Sequence of chain 1.B:
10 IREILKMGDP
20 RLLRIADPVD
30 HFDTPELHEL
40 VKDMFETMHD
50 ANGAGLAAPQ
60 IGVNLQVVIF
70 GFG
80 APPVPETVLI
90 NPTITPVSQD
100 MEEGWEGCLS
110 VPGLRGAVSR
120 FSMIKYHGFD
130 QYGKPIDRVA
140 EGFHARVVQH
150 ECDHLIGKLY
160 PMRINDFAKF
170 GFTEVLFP

The small molecule below binds the protein below.
Small molecule (SMILES): CCCCC[C@H](CC(=O)NO)C(=O)N[C@H](C(=O)N1CCC[C@H]1CO)C(C)C

Binding-site contacts:
Ligand atom C3 contacts residue FE21 of chain 1.H at 3.0 Å.
Ligand atom C3 contacts residue GLN59 of chain 1.B at 3.9 Å.
Ligand atom C18 contacts residue ARG114 of chain 1.B at 3.4 Å.
Ligand atom N1 contacts residue GLN59 of chain 1.B at 3.9 Å.
Ligand atom C11 contacts residue PHE142 of chain 1.B at 3.5 Å (hydrophobic).
Ligand atom N1 contacts residue HIS149 of chain 1.B at 3.6 Å.
Ligand atom N14 contacts residue GLY106 of chain 1.B at 3.4 Å (h-bond).
Ligand atom C5 contacts residue GLY54 of chain 1.B at 3.4 Å.
Ligand atom C7 contacts residue GLU150 of chain 1.B at 3.4 Å.
Ligand atom C10 contacts residue HIS149 of chain 1.B at 3.8 Å.
Ligand atom C9 contacts residue GLY106 of chain 1.B at 3.7 Å.
Ligand atom N1 contacts residue GLY54 of chain 1.B at 3.4 Å (h-bond).
Ligand atom C3 contacts residue GLY54 of chain 1.B at 3.5 Å.
Ligand atom O13 contacts residue GLY52 of chain 1.B at 3.7 Å.
Ligand atom C9 contacts residue HIS149 of chain 1.B at 3.4 Å.
Ligand atom O2 contacts residue GLY54 of chain 1.B at 4.0 Å.
Ligand atom C18 contacts residue GLY106 of chain 1.B at 3.7 Å.
Ligand atom C6 contacts residue GLY106 of chain 1.B at 3.7 Å.
Ligand atom O13 contacts residue ALA53 of chain 1.B at 2.8 Å (h-bond).
Ligand atom N1 contacts residue GLU150 of chain 1.B at 2.3 Å (salt-bridge).
Ligand atom O2 contacts residue GLU150 of chain 1.B at 2.6 Å (salt-bridge).
Ligand atom O2 contacts residue FE21 of chain 1.H at 2.5 Å.
Ligand atom O20 contacts residue GLU105 of chain 1.B at 3.9 Å.
Ligand atom C3 contacts residue LEU108 of chain 1.B at 3.8 Å (hydrophobic).
Ligand atom O2 contacts residue HIS149 of chain 1.B at 3.6 Å.
Ligand atom C10 contacts residue GLU105 of chain 1.B at 4.0 Å.
Ligand atom O2 contacts residue GLN59 of chain 1.B at 2.8 Å (h-bond).
Ligand atom C3 contacts residue GLU150 of chain 1.B at 3.5 Å.
Ligand atom C26 contacts residue ARG114 of chain 1.B at 3.5 Å.
Ligand atom C12 contacts residue ALA53 of chain 1.B at 3.9 Å (hydrophobic).
Ligand atom O4 contacts residue FE21 of chain 1.H at 2.6 Å.
Ligand atom O27 contacts residue TRP104 of chain 1.B at 3.4 Å (h-bond).
Ligand atom O4 contacts residue GLN59 of chain 1.B at 3.1 Å (h-bond).
Ligand atom O2 contacts residue HIS153 of chain 1.B at 3.3 Å (h-bond).
Ligand atom O20 contacts residue GLY106 of chain 1.B at 2.9 Å (h-bond).
Ligand atom C5 contacts residue LEU108 of chain 1.B at 3.9 Å (hydrophobic).
Ligand atom N1 contacts residue FE21 of chain 1.H at 2.8 Å.
Ligand atom C5 contacts residue GLU150 of chain 1.B at 4.0 Å.
Ligand atom O4 contacts residue CYS107 of chain 1.B at 3.6 Å.
Ligand atom O4 contacts residue LEU108 of chain 1.B at 2.8 Å (h-bond).